Binding-site contacts:
Ligand atom O3 contacts residue ASP114 of chain 1.D at 3.8 Å.
Ligand atom C3 contacts residue LEU11 of chain 1.D at 3.6 Å (hydrophobic).
Ligand atom C5 contacts residue ASP114 of chain 1.D at 3.9 Å.
Ligand atom C3 contacts residue TYR29 of chain 1.D at 3.6 Å (hydrophobic).
Ligand atom N1 contacts residue TYR29 of chain 1.D at 4.0 Å.
Ligand atom C24 contacts residue TRP106 of chain 1.A at 3.8 Å (hydrophobic).
Ligand atom S1 contacts residue THR76 of chain 1.D at 3.3 Å (h-bond).
Ligand atom N2 contacts residue SER31 of chain 1.D at 3.2 Å (h-bond).
Ligand atom O2 contacts residue SER74 of chain 1.D at 2.8 Å (h-bond).
Ligand atom O3 contacts residue LEU11 of chain 1.D at 4.0 Å.
Ligand atom C6 contacts residue TRP94 of chain 1.D at 3.3 Å (hydrophobic).
Ligand atom C8 contacts residue LEU96 of chain 1.D at 3.8 Å (hydrophobic).
Ligand atom O27 contacts residue LYS107 of chain 1.A at 3.6 Å.
Ligand atom C8 contacts residue TRP65 of chain 1.D at 3.7 Å (hydrophobic).
Ligand atom C9 contacts residue TRP65 of chain 1.D at 3.8 Å (hydrophobic).
Ligand atom O3 contacts residue ASN9 of chain 1.D at 2.9 Å (h-bond).
Ligand atom C3 contacts residue SER13 of chain 1.D at 3.6 Å.
Ligand atom S1 contacts residue TRP65 of chain 1.D at 3.7 Å.
Ligand atom O2 contacts residue ALA72 of chain 1.D at 3.8 Å.
Ligand atom N2 contacts residue LEU11 of chain 1.D at 3.8 Å.
Ligand atom S1 contacts residue TRP78 of chain 1.D at 3.8 Å.
Ligand atom O2 contacts residue LEU96 of chain 1.D at 3.8 Å.
Ligand atom C18 contacts residue TRP106 of chain 1.A at 3.8 Å (hydrophobic).
Ligand atom O3 contacts residue SER13 of chain 1.D at 2.6 Å (h-bond).
Ligand atom N1 contacts residue ASP114 of chain 1.D at 2.9 Å (salt-bridge).
Ligand atom C5 contacts residue TRP94 of chain 1.D at 3.8 Å (hydrophobic).
Ligand atom C1 contacts residue SER74 of chain 1.D at 3.7 Å.
Ligand atom C10 contacts residue TRP65 of chain 1.D at 3.5 Å (hydrophobic).
Ligand atom C20 contacts residue LEU96 of chain 1.D at 3.7 Å (hydrophobic).
Ligand atom N1 contacts residue LEU11 of chain 1.D at 3.7 Å.
Ligand atom O3 contacts residue TYR29 of chain 1.D at 2.7 Å (h-bond).
Ligand atom C21 contacts residue LEU110 of chain 1.D at 3.7 Å (hydrophobic).
Ligand atom C7 contacts residue SER31 of chain 1.D at 3.6 Å.
Ligand atom C10 contacts residue SER74 of chain 1.D at 4.0 Å.
Ligand atom C3 contacts residue ASP114 of chain 1.D at 3.7 Å.
Ligand atom C3 contacts residue ASN9 of chain 1.D at 3.7 Å.
Ligand atom C2 contacts residue TRP106 of chain 1.A at 3.6 Å (hydrophobic).
Ligand atom C4 contacts residue TRP106 of chain 1.A at 3.8 Å (hydrophobic).
Ligand atom N1 contacts residue ASN9 of chain 1.D at 3.9 Å.
Ligand atom C7 contacts residue TRP65 of chain 1.D at 3.8 Å (hydrophobic).

Sequence of chain 1.A:
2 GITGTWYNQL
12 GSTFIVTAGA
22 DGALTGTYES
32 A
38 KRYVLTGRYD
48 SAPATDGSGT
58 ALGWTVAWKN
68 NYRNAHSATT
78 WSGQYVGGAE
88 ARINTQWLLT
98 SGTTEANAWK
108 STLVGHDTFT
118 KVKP

This small molecule binds to this protein.
Small molecule (SMILES): O=C(CCCC[C@@H]1SC[C@@H]2NC(=O)N[C@@H]21)Nc1ccc([N+](=O)[O-])cc1

Sequence of chain 1.D:
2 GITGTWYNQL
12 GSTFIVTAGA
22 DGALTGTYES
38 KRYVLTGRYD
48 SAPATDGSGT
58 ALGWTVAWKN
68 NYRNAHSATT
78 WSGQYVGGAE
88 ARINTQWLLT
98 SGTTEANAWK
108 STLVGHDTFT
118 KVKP